The small molecule below binds the protein below.
Small molecule (SMILES): CC(=O)N[C@H]1[C@H](O[C@H]2[C@H](O)[C@@H](NC(C)=O)CO[C@@H]2CO)O[C@H](CO)[C@@H](O)[C@@H]1O

Sequence of chain 1.C:
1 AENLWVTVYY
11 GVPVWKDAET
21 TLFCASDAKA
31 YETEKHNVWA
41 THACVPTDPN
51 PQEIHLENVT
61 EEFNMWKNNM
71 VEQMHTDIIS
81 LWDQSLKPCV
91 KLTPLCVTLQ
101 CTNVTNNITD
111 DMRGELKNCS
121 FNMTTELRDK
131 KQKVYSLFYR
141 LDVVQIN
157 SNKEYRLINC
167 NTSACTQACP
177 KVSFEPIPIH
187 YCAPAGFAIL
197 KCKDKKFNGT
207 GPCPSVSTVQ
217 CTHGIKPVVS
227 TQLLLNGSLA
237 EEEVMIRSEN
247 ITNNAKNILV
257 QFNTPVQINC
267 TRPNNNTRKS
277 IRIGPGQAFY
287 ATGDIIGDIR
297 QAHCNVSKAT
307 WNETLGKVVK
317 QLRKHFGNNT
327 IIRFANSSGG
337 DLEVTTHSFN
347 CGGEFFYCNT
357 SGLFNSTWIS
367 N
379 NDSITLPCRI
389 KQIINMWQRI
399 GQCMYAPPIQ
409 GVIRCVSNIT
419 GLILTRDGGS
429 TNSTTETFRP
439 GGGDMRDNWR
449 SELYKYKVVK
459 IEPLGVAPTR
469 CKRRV

Binding-site contacts:
Ligand atom O5 contacts residue ASN271 of chain 1.C at 2.4 Å (h-bond).
Ligand atom C4 contacts residue ASN271 of chain 1.C at 4.2 Å.
Ligand atom C8 contacts residue VAL410 of chain 1.C at 3.7 Å (hydrophobic).
Ligand atom C7 contacts residue ASN271 of chain 1.C at 3.8 Å.
Ligand atom C6 contacts residue ILE292 of chain 1.C at 3.7 Å (hydrophobic).
Ligand atom C1 contacts residue ASN271 of chain 1.C at 1.4 Å.
Ligand atom O7 contacts residue ASN271 of chain 1.C at 4.3 Å.
Ligand atom O6 contacts residue ILE292 of chain 1.C at 3.6 Å.
Ligand atom C5 contacts residue ASN271 of chain 1.C at 3.6 Å.
Ligand atom C3 contacts residue ASN271 of chain 1.C at 3.8 Å.
Ligand atom N2 contacts residue ASN271 of chain 1.C at 2.9 Å (h-bond).
Ligand atom C5 contacts residue ILE292 of chain 1.C at 4.5 Å (hydrophobic).
Ligand atom C2 contacts residue ASN271 of chain 1.C at 2.4 Å.
Ligand atom O5 contacts residue ILE292 of chain 1.C at 3.8 Å.